Binding-site contacts:
Ligand atom C7 contacts residue PHE338 of chain 1.C at 4.0 Å (hydrophobic).
Ligand atom C3 contacts residue ASN343 of chain 1.C at 3.8 Å.
Ligand atom C4 contacts residue ASN343 of chain 1.C at 4.2 Å.
Ligand atom O7 contacts residue LEU368 of chain 1.C at 4.3 Å.
Ligand atom O7 contacts residue ASP364 of chain 1.C at 3.6 Å (salt-bridge).
Ligand atom C5 contacts residue ASN343 of chain 1.C at 3.7 Å.
Ligand atom C3 contacts residue VAL367 of chain 1.C at 4.5 Å (hydrophobic).
Ligand atom O5 contacts residue ASN343 of chain 1.C at 2.4 Å (h-bond).
Ligand atom O7 contacts residue PHE338 of chain 1.C at 4.3 Å.
Ligand atom C7 contacts residue GLY339 of chain 1.C at 3.4 Å.
Ligand atom O7 contacts residue GLY339 of chain 1.C at 3.5 Å.
Ligand atom C1 contacts residue ASN343 of chain 1.C at 1.4 Å.
Ligand atom C7 contacts residue ASN343 of chain 1.C at 4.0 Å.
Ligand atom N2 contacts residue GLY339 of chain 1.C at 3.9 Å.
Ligand atom C8 contacts residue PHE342 of chain 1.C at 3.4 Å (hydrophobic).
Ligand atom O4 contacts residue ASN370 of chain 1.C at 3.8 Å.
Ligand atom O7 contacts residue VAL367 of chain 1.C at 4.4 Å.
Ligand atom O3 contacts residue VAL367 of chain 1.C at 3.2 Å.
Ligand atom C8 contacts residue PHE338 of chain 1.C at 3.0 Å (hydrophobic).
Ligand atom C8 contacts residue LEU368 of chain 1.C at 3.4 Å (hydrophobic).
Ligand atom C2 contacts residue ASN343 of chain 1.C at 2.5 Å.
Ligand atom C8 contacts residue GLY339 of chain 1.C at 3.6 Å.
Ligand atom C7 contacts residue LEU368 of chain 1.C at 4.1 Å (hydrophobic).
Ligand atom N2 contacts residue ASN343 of chain 1.C at 2.9 Å (h-bond).

The small molecule below binds the protein below.
Small molecule (SMILES): CC(=O)N[C@@H]1[C@@H](O)[C@H](O)[C@@H](CO)O[C@H]1O

Sequence of chain 1.C:
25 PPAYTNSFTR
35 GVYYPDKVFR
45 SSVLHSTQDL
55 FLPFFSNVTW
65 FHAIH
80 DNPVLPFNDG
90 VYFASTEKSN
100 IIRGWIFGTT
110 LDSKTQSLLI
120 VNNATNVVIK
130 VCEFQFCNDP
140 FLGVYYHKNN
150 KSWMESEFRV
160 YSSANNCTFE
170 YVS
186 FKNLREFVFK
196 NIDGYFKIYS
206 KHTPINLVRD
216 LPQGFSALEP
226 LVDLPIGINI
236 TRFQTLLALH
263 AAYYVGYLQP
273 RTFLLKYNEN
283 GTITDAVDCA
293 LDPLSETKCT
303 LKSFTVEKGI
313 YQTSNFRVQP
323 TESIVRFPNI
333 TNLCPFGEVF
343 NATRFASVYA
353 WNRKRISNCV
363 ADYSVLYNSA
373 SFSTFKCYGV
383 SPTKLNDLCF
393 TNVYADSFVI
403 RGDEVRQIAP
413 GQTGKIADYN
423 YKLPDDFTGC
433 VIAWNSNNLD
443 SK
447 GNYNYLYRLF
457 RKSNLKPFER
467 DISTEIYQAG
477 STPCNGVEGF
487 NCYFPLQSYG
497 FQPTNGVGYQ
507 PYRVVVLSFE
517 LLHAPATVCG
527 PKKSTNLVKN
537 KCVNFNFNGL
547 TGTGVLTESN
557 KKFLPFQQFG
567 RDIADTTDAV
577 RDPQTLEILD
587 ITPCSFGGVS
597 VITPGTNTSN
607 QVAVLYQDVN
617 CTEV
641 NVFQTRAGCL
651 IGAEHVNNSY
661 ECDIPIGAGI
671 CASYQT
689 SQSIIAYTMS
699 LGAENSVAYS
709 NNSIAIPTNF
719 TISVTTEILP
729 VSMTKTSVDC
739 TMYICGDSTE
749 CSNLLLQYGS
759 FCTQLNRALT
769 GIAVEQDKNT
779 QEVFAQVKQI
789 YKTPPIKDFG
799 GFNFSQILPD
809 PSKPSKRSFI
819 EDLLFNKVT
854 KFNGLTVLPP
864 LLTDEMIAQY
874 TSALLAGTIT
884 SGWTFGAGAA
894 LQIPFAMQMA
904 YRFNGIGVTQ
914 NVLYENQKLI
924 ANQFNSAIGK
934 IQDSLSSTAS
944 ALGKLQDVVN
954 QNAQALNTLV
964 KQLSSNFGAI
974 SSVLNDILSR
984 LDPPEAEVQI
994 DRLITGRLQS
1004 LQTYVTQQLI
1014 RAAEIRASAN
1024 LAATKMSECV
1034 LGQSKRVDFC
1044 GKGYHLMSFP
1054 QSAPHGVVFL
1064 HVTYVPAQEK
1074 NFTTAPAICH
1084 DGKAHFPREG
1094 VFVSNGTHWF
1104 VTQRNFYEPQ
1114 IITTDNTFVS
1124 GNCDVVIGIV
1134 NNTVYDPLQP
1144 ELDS